A small-molecule ligand and the protein it binds are described below.
Small molecule (SMILES): CC(=O)N[C@H]1[C@H](O[C@H]2[C@H](O)[C@@H](NC(C)=O)CO[C@@H]2CO)O[C@H](CO)[C@@H](O[C@@H]2O[C@H](CO)[C@@H](O)[C@H](O)[C@@H]2O)[C@@H]1O

Binding-site contacts:
Ligand atom C2 contacts residue ASN378 of chain 1.B at 2.5 Å.
Ligand atom C1 contacts residue ASN378 of chain 1.B at 1.5 Å.
Ligand atom C1 contacts residue THR385 of chain 1.B at 4.4 Å.
Ligand atom O6 contacts residue ASN378 of chain 1.B at 3.6 Å (h-bond).
Ligand atom O4 contacts residue ARG158 of chain 1.B at 3.2 Å.
Ligand atom O5 contacts residue THR385 of chain 1.B at 4.4 Å.
Ligand atom C2 contacts residue THR385 of chain 1.B at 4.0 Å.
Ligand atom C6 contacts residue ASN378 of chain 1.B at 4.3 Å.
Ligand atom C1 contacts residue THR380 of chain 1.B at 4.2 Å.
Ligand atom C1 contacts residue ARG158 of chain 1.B at 3.3 Å.
Ligand atom C8 contacts residue ASN378 of chain 1.B at 4.2 Å.
Ligand atom C3 contacts residue ASN378 of chain 1.B at 3.8 Å.
Ligand atom C4 contacts residue ASN378 of chain 1.B at 4.2 Å.
Ligand atom C8 contacts residue THR385 of chain 1.B at 3.6 Å.
Ligand atom O6 contacts residue ASN381 of chain 1.B at 3.7 Å.
Ligand atom C4 contacts residue ARG158 of chain 1.B at 4.1 Å.
Ligand atom O5 contacts residue ASN378 of chain 1.B at 2.4 Å (h-bond).
Ligand atom C8 contacts residue ASP386 of chain 1.B at 4.2 Å.
Ligand atom C2 contacts residue ARG158 of chain 1.B at 3.8 Å.
Ligand atom C5 contacts residue ASN378 of chain 1.B at 3.8 Å.
Ligand atom N2 contacts residue ASN378 of chain 1.B at 3.0 Å (h-bond).
Ligand atom C7 contacts residue ASN378 of chain 1.B at 3.8 Å.
Ligand atom C3 contacts residue ARG158 of chain 1.B at 3.7 Å.
Ligand atom O3 contacts residue ARG158 of chain 1.B at 4.1 Å.

Sequence of chain 1.B:
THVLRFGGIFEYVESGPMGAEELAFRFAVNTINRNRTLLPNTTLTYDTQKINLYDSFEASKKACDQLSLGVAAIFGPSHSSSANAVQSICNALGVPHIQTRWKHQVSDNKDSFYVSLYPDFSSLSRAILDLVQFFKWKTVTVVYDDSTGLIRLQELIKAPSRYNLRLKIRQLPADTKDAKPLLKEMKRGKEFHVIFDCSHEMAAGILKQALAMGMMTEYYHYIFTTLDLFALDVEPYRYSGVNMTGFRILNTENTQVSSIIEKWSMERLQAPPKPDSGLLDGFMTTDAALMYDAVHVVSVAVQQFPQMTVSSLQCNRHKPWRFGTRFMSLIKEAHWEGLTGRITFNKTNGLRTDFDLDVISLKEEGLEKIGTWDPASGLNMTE